Sequence of chain 1.A:
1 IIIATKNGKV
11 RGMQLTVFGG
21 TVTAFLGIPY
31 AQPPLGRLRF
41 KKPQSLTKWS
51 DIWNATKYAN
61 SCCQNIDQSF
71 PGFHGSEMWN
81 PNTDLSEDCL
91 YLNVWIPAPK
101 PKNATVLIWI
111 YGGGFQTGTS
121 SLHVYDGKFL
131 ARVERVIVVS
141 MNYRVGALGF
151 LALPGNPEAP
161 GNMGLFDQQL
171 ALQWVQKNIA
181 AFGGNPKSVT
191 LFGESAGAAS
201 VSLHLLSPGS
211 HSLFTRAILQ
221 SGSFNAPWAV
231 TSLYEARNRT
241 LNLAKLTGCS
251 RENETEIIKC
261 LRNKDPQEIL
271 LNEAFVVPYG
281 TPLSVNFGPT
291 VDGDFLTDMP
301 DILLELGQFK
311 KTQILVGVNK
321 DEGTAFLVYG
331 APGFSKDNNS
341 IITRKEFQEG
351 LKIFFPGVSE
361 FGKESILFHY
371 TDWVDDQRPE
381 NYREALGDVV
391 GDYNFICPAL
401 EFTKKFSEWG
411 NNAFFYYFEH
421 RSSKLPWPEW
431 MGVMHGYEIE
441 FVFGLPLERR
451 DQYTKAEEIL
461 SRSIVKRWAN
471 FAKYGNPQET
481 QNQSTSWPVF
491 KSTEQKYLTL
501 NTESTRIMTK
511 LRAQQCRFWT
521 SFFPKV

Binding-site contacts:
Ligand atom O6 contacts residue ARG11 of chain 1.A at 4.4 Å.
Ligand atom C4 contacts residue ASN54 of chain 1.A at 4.3 Å.
Ligand atom C1 contacts residue ARG11 of chain 1.A at 3.6 Å.
Ligand atom C3 contacts residue ASN54 of chain 1.A at 3.8 Å.
Ligand atom C7 contacts residue ASN54 of chain 1.A at 3.4 Å.
Ligand atom C1 contacts residue ASN54 of chain 1.A at 1.5 Å.
Ligand atom O5 contacts residue ASN54 of chain 1.A at 2.4 Å (h-bond).
Ligand atom N2 contacts residue ASN54 of chain 1.A at 2.9 Å (h-bond).
Ligand atom O5 contacts residue ARG11 of chain 1.A at 4.1 Å.
Ligand atom C6 contacts residue THR56 of chain 1.A at 4.2 Å.
Ligand atom N2 contacts residue ILE52 of chain 1.A at 4.5 Å.
Ligand atom C8 contacts residue ASN54 of chain 1.A at 4.5 Å.
Ligand atom O7 contacts residue ASN54 of chain 1.A at 3.5 Å (h-bond).
Ligand atom C5 contacts residue ASN54 of chain 1.A at 3.7 Å.
Ligand atom C2 contacts residue ASN54 of chain 1.A at 2.5 Å.
Ligand atom C8 contacts residue ILE52 of chain 1.A at 4.4 Å (hydrophobic).
Ligand atom C5 contacts residue ARG11 of chain 1.A at 4.3 Å.

The protein below binds the small molecule below.
Small molecule (SMILES): CC(=O)N[C@H]1CO[C@H](CO[C@@H]2O[C@@H](C)[C@@H](O)[C@@H](O)[C@@H]2O)[C@@H](O)[C@@H]1O